Sequence of chain 1.D:
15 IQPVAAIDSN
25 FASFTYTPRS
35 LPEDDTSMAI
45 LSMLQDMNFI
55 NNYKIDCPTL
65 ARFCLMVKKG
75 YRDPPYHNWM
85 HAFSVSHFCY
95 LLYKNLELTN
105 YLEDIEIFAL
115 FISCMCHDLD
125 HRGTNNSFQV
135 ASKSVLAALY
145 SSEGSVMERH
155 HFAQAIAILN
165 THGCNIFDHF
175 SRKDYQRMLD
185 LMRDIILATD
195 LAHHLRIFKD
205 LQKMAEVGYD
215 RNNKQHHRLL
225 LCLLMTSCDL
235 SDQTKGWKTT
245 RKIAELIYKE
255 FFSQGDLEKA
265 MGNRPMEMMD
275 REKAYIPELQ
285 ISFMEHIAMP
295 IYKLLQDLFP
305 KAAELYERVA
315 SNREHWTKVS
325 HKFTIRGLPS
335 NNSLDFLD

A protein and the small-molecule ligand that binds it are described below.
Small molecule (SMILES): Cc1nc2ccc(C(=O)NC34CC5CC(CC(C5)C3)C4)cc2n2c(-c3ccccc3Cl)nnc12

Binding-site contacts:
Ligand atom C17 contacts residue PHE287 of chain 1.D at 4.0 Å (hydrophobic).
Ligand atom C19 contacts residue PHE287 of chain 1.D at 3.4 Å (hydrophobic).
Ligand atom C20 contacts residue PHE287 of chain 1.D at 3.5 Å (hydrophobic).
Ligand atom C17 contacts residue MET272 of chain 1.D at 3.6 Å (hydrophobic).
Ligand atom C15 contacts residue PHE287 of chain 1.D at 3.9 Å (hydrophobic).
Ligand atom C28 contacts residue LEU195 of chain 1.D at 3.6 Å (hydrophobic).
Ligand atom N21 contacts residue PHE287 of chain 1.D at 3.6 Å.
Ligand atom N24 contacts residue TYR80 of chain 1.D at 3.9 Å.
Ligand atom C12 contacts residue PHE287 of chain 1.D at 3.7 Å (hydrophobic).
Ligand atom C34 contacts residue GLN237 of chain 1.D at 3.6 Å.
Ligand atom C34 contacts residue ILE247 of chain 1.D at 4.0 Å (hydrophobic).
Ligand atom C7 contacts residue LEU199 of chain 1.D at 3.8 Å (hydrophobic).
Ligand atom C3 contacts residue MET270 of chain 1.D at 3.8 Å (hydrophobic).
Ligand atom CL3 contacts residue ILE251 of chain 1.D at 3.9 Å.
Ligand atom C11 contacts residue LEU195 of chain 1.D at 4.0 Å (hydrophobic).
Ligand atom C25 contacts residue PHE287 of chain 1.D at 4.0 Å (hydrophobic).
Ligand atom C4 contacts residue MET272 of chain 1.D at 3.6 Å (hydrophobic).
Ligand atom C13 contacts residue PHE287 of chain 1.D at 3.5 Å (hydrophobic).
Ligand atom C29 contacts residue LEU195 of chain 1.D at 3.9 Å (hydrophobic).
Ligand atom C4 contacts residue MET270 of chain 1.D at 3.9 Å (hydrophobic).
Ligand atom C15 contacts residue LEU195 of chain 1.D at 3.9 Å (hydrophobic).
Ligand atom C28 contacts residue ASP233 of chain 1.D at 4.0 Å.
Ligand atom N23 contacts residue ILE251 of chain 1.D at 3.8 Å.
Ligand atom C1 contacts residue ILE291 of chain 1.D at 3.8 Å (hydrophobic).
Ligand atom C14 contacts residue PHE287 of chain 1.D at 3.5 Å (hydrophobic).
Ligand atom C19 contacts residue ILE251 of chain 1.D at 4.0 Å (hydrophobic).
Ligand atom C27 contacts residue LEU234 of chain 1.D at 3.4 Å (hydrophobic).
Ligand atom O33 contacts residue LEU195 of chain 1.D at 3.7 Å.
Ligand atom C34 contacts residue ILE251 of chain 1.D at 3.8 Å (hydrophobic).
Ligand atom C12 contacts residue PHE255 of chain 1.D at 4.0 Å (hydrophobic).
Ligand atom C6 contacts residue LEU199 of chain 1.D at 3.6 Å (hydrophobic).
Ligand atom N23 contacts residue PHE287 of chain 1.D at 3.9 Å.
Ligand atom C34 contacts residue PHE287 of chain 1.D at 3.8 Å (hydrophobic).
Ligand atom CL3 contacts residue PHE255 of chain 1.D at 3.4 Å.
Ligand atom N18 contacts residue PHE287 of chain 1.D at 3.5 Å.
Ligand atom N10 contacts residue ILE291 of chain 1.D at 3.9 Å.
Ligand atom C22 contacts residue LEU195 of chain 1.D at 3.9 Å (hydrophobic).
Ligand atom C27 contacts residue LEU195 of chain 1.D at 3.8 Å (hydrophobic).
Ligand atom C34 contacts residue GLN284 of chain 1.D at 3.8 Å.
Ligand atom C20 contacts residue ILE251 of chain 1.D at 3.8 Å (hydrophobic).